This protein binds this small molecule.
Small molecule (SMILES): C[N+](C)(C)C[C@H](O)CC(=O)O

Binding-site contacts:
Ligand atom O3 contacts residue PHE86 of chain 1.A at 3.4 Å.
Ligand atom C3 contacts residue PHE86 of chain 1.A at 3.8 Å (hydrophobic).
Ligand atom C5C contacts residue MET94 of chain 1.A at 4.4 Å (hydrophobic).
Ligand atom O1A contacts residue GLU85 of chain 1.A at 3.9 Å.
Ligand atom C2 contacts residue PHE86 of chain 1.A at 3.1 Å (hydrophobic).
Ligand atom C4 contacts residue PHE86 of chain 1.A at 4.4 Å (hydrophobic).
Ligand atom C1 contacts residue PHE86 of chain 1.A at 4.0 Å (hydrophobic).
Ligand atom O1A contacts residue PHE86 of chain 1.A at 4.3 Å.
Ligand atom C5C contacts residue ILE338 of chain 1.A at 3.2 Å (hydrophobic).
Ligand atom O3 contacts residue ARG337 of chain 1.A at 3.4 Å (salt-bridge).
Ligand atom C1 contacts residue GLU85 of chain 1.A at 3.8 Å.
Ligand atom O1B contacts residue GLU85 of chain 1.A at 3.5 Å (salt-bridge).
Ligand atom O3 contacts residue ILE338 of chain 1.A at 4.0 Å.

Sequence of chain 1.A:
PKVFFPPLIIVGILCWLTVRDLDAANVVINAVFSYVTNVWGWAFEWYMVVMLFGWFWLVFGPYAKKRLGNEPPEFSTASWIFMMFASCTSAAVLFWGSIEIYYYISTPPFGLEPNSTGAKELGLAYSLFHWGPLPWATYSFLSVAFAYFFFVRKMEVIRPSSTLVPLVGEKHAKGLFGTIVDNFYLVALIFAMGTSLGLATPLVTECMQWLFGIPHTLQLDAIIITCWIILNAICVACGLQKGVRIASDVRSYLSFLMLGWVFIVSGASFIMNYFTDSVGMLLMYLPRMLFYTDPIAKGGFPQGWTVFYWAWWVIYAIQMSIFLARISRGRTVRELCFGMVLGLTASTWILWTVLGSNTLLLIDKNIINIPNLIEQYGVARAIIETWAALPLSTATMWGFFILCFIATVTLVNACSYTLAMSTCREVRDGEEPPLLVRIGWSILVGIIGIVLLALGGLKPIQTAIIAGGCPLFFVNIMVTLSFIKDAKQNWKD